Sequence of chain 1.RA:
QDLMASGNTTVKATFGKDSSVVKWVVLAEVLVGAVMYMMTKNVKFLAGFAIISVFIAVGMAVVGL

This protein binds this small molecule.
Small molecule (SMILES): CCOP(=O)(O)OC[C@H](O)CO

Sequence of chain 1.FB:
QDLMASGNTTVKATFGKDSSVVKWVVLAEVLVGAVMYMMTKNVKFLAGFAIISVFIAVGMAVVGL

Sequence of chain 1.GB:
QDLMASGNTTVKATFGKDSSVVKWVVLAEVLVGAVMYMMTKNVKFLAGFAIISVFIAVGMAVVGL

Binding-site contacts:
Ligand atom O3 contacts residue MET39 of chain 1.GB at 3.4 Å.
Ligand atom O4 contacts residue LYS44 of chain 1.RA at 3.3 Å.
Ligand atom C3 contacts residue LYS44 of chain 1.RA at 4.3 Å.
Ligand atom P1 contacts residue VAL43 of chain 1.RA at 4.0 Å.
Ligand atom O4 contacts residue VAL43 of chain 1.RA at 3.7 Å.
Ligand atom C1 contacts residue LYS44 of chain 1.RA at 4.0 Å.
Ligand atom O3 contacts residue MET38 of chain 1.GB at 3.9 Å.
Ligand atom O3 contacts residue LYS44 of chain 1.RA at 3.4 Å.
Ligand atom C2 contacts residue LYS44 of chain 1.RA at 3.5 Å.
Ligand atom O1 contacts residue VAL43 of chain 1.RA at 2.9 Å (h-bond).
Ligand atom O2 contacts residue VAL32 of chain 1.FB at 3.4 Å.
Ligand atom P1 contacts residue MET39 of chain 1.GB at 4.3 Å.
Ligand atom O2 contacts residue MET38 of chain 1.GB at 2.9 Å (h-bond).
Ligand atom O1 contacts residue LYS44 of chain 1.RA at 3.5 Å.
Ligand atom O1 contacts residue VAL32 of chain 1.FB at 4.3 Å.
Ligand atom O4 contacts residue MET39 of chain 1.GB at 4.1 Å.
Ligand atom O3 contacts residue VAL43 of chain 1.RA at 4.5 Å.
Ligand atom P1 contacts residue MET38 of chain 1.GB at 4.2 Å.
Ligand atom C2 contacts residue VAL32 of chain 1.FB at 3.7 Å (hydrophobic).
Ligand atom O2 contacts residue MET39 of chain 1.GB at 4.3 Å.
Ligand atom C2 contacts residue VAL43 of chain 1.RA at 3.7 Å (hydrophobic).
Ligand atom P1 contacts residue VAL32 of chain 1.FB at 4.4 Å.
Ligand atom O5 contacts residue MET39 of chain 1.GB at 3.4 Å (h-bond).
Ligand atom C1 contacts residue VAL43 of chain 1.RA at 3.4 Å (hydrophobic).
Ligand atom P1 contacts residue LYS44 of chain 1.RA at 4.0 Å.
Ligand atom C3 contacts residue VAL43 of chain 1.RA at 4.0 Å (hydrophobic).